Sequence of chain 1.K:
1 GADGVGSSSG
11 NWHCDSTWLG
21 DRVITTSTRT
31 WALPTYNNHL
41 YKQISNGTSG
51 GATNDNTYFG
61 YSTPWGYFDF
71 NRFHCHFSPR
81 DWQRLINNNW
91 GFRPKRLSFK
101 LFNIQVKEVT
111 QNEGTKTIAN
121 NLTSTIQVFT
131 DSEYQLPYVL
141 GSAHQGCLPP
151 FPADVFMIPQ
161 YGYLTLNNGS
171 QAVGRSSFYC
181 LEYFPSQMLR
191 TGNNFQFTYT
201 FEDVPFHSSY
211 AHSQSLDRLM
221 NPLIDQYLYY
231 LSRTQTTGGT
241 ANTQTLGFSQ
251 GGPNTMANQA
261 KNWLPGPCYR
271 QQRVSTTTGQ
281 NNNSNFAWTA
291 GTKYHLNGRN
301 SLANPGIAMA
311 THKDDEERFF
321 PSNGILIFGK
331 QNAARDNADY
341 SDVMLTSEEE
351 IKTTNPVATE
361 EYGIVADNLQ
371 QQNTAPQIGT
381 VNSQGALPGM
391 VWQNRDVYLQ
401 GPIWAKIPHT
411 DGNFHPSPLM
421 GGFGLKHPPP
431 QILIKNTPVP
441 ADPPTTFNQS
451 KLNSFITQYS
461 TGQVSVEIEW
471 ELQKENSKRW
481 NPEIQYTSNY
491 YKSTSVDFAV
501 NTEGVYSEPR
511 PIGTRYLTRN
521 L

Binding-site contacts:
Ligand atom N3 contacts residue PRO416 of chain 1.K at 3.5 Å.
Ligand atom C6 contacts residue PRO416 of chain 1.K at 3.7 Å (hydrophobic).
Ligand atom N6 contacts residue ASN394 of chain 1.K at 4.0 Å.
Ligand atom C5 contacts residue PRO416 of chain 1.K at 4.2 Å (hydrophobic).
Ligand atom P contacts residue DC1 of chain 1.CC at 1.6 Å.
Ligand atom C6 contacts residue PRO205 of chain 1.K at 3.7 Å (hydrophobic).
Ligand atom N1 contacts residue PRO205 of chain 1.K at 4.4 Å.
Ligand atom C2' contacts residue HIS415 of chain 1.K at 4.3 Å.
Ligand atom N1 contacts residue GLY424 of chain 1.K at 4.1 Å.
Ligand atom C8 contacts residue PRO205 of chain 1.K at 4.3 Å (hydrophobic).
Ligand atom N6 contacts residue SER417 of chain 1.K at 4.3 Å.
Ligand atom C2 contacts residue PRO416 of chain 1.K at 3.1 Å (hydrophobic).
Ligand atom OP2 contacts residue ASP411 of chain 1.AA at 4.5 Å.
Ligand atom C5' contacts residue DC1 of chain 1.CC at 3.1 Å.
Ligand atom N1 contacts residue PRO416 of chain 1.K at 3.1 Å (h-bond).
Ligand atom C4' contacts residue DC1 of chain 1.CC at 4.5 Å.
Ligand atom N6 contacts residue PRO416 of chain 1.K at 4.3 Å.
Ligand atom N1 contacts residue VAL204 of chain 1.K at 4.4 Å.
Ligand atom C4 contacts residue PRO416 of chain 1.K at 4.1 Å (hydrophobic).
Ligand atom C2 contacts residue GLY424 of chain 1.K at 4.2 Å.
Ligand atom N7 contacts residue PRO205 of chain 1.K at 3.7 Å.
Ligand atom C1' contacts residue PRO416 of chain 1.K at 4.3 Å (hydrophobic).
Ligand atom C4 contacts residue PRO205 of chain 1.K at 4.2 Å (hydrophobic).
Ligand atom O5' contacts residue DC1 of chain 1.CC at 2.5 Å (h-bond).
Ligand atom OP2 contacts residue DC1 of chain 1.CC at 2.5 Å (h-bond).
Ligand atom OP1 contacts residue DC1 of chain 1.CC at 2.5 Å (h-bond).
Ligand atom C8 contacts residue HIS415 of chain 1.K at 3.6 Å.
Ligand atom C5 contacts residue PRO205 of chain 1.K at 3.6 Å (hydrophobic).
Ligand atom N7 contacts residue HIS415 of chain 1.K at 3.6 Å.
Ligand atom N6 contacts residue PRO205 of chain 1.K at 3.9 Å.
Ligand atom N9 contacts residue PRO416 of chain 1.K at 4.4 Å.
Ligand atom N9 contacts residue HIS415 of chain 1.K at 4.3 Å.
Ligand atom C5 contacts residue HIS415 of chain 1.K at 4.4 Å.

Sequence of chain 1.AA:
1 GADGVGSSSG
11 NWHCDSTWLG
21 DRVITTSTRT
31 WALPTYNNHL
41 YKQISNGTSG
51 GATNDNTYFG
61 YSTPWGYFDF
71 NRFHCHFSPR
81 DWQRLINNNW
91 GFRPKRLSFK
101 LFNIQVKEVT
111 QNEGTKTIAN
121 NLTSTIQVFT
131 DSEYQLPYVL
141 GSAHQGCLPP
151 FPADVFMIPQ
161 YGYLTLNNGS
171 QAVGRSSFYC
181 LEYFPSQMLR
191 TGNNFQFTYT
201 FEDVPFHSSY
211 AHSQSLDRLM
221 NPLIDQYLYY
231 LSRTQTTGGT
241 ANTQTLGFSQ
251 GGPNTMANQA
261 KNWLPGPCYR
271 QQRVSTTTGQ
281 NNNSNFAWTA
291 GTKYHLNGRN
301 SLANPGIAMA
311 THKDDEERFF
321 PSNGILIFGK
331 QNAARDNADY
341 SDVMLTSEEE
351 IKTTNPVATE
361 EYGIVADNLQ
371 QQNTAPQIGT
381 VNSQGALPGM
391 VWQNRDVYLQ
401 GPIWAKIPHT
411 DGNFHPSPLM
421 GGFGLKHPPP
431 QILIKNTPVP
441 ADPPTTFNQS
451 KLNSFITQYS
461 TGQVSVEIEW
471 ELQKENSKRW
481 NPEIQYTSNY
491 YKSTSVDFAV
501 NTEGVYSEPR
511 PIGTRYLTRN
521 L

This protein binds this small molecule.
Small molecule (SMILES): Nc1ncnc2c1ncn2[C@H]1C[C@H](O)[C@@H](COP(=O)(O)O)O1